Binding-site contacts:
Ligand atom OP2 contacts residue ARG19 of chain 1.D at 2.5 Å.
Ligand atom O5' contacts residue TYR20 of chain 1.D at 3.6 Å.
Ligand atom OP1 contacts residue VAL16 of chain 1.D at 3.8 Å.
Ligand atom C2 contacts residue HIS58 of chain 1.D at 3.4 Å.
Ligand atom N3 contacts residue TYR21 of chain 1.D at 2.9 Å (h-bond).
Ligand atom N3 contacts residue ASN39 of chain 1.D at 3.1 Å (h-bond).
Ligand atom N3 contacts residue HIS58 of chain 1.D at 3.6 Å.
Ligand atom O2 contacts residue HIS58 of chain 1.D at 2.6 Å (h-bond).
Ligand atom C4' contacts residue HIS58 of chain 1.D at 3.7 Å.
Ligand atom O6 contacts residue TYR41 of chain 1.D at 3.3 Å.
Ligand atom C1' contacts residue HIS58 of chain 1.D at 3.8 Å.
Ligand atom P contacts residue TYR20 of chain 1.D at 3.8 Å.
Ligand atom C4 contacts residue TYR20 of chain 1.D at 3.6 Å (hydrophobic).
Ligand atom O4 contacts residue TYR20 of chain 1.D at 3.8 Å.
Ligand atom O3' contacts residue ALA45 of chain 1.D at 3.7 Å.
Ligand atom C2 contacts residue ASN39 of chain 1.D at 3.8 Å.
Ligand atom OP1 contacts residue TYR20 of chain 1.D at 2.8 Å (h-bond).
Ligand atom C4 contacts residue TYR21 of chain 1.D at 3.5 Å (hydrophobic).
Ligand atom C3' contacts residue ASP42 of chain 1.D at 3.4 Å.
Ligand atom N3 contacts residue HIS58 of chain 1.D at 3.8 Å.
Ligand atom C5 contacts residue TYR41 of chain 1.D at 3.6 Å (hydrophobic).
Ligand atom C6 contacts residue TYR41 of chain 1.D at 3.3 Å (hydrophobic).
Ligand atom C5 contacts residue TYR20 of chain 1.D at 3.6 Å (hydrophobic).
Ligand atom O4' contacts residue GLY17 of chain 1.D at 3.2 Å.
Ligand atom C7 contacts residue TYR20 of chain 1.D at 3.2 Å (hydrophobic).
Ligand atom OP1 contacts residue ARG19 of chain 1.D at 3.1 Å (salt-bridge).
Ligand atom O4 contacts residue TYR21 of chain 1.D at 3.2 Å (h-bond).
Ligand atom OP2 contacts residue LYS61 of chain 1.D at 3.3 Å.
Ligand atom O3' contacts residue VAL16 of chain 1.D at 3.4 Å.
Ligand atom O5' contacts residue LYS61 of chain 1.D at 3.8 Å.
Ligand atom OP1 contacts residue LYS60 of chain 1.D at 3.6 Å.
Ligand atom C2' contacts residue ASP42 of chain 1.D at 3.5 Å.
Ligand atom N1 contacts residue TYR41 of chain 1.D at 3.4 Å.
Ligand atom O4' contacts residue HIS58 of chain 1.D at 3.6 Å.
Ligand atom O4' contacts residue TYR20 of chain 1.D at 3.8 Å.
Ligand atom C6 contacts residue TYR20 of chain 1.D at 3.5 Å (hydrophobic).
Ligand atom O3' contacts residue ASP42 of chain 1.D at 2.5 Å (salt-bridge).
Ligand atom C5' contacts residue LEU59 of chain 1.D at 3.4 Å (hydrophobic).
Ligand atom OP1 contacts residue LYS61 of chain 1.D at 2.8 Å (salt-bridge).
Ligand atom P contacts residue ARG19 of chain 1.D at 3.5 Å.

The small molecule below binds the protein below.
Small molecule (SMILES): Cc1cn([C@H]2C[C@H](O[P](=O)(O)OC[C@H]3O[C@@H](n4cnc5c(=O)nc(N)[nH]c54)C[C@@H]3O)[C@@H](COP(=O)(O)O)O2)c(=O)[nH]c1=O

Sequence of chain 1.D:
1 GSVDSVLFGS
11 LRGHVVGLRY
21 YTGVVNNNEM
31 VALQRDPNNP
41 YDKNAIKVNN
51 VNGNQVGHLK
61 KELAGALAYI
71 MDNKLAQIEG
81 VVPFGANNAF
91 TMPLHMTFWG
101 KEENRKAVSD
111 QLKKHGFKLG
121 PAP